The small molecule below binds the protein below.
Small molecule (SMILES): CC(=O)N[C@H]1[C@H](O[C@H]2[C@H](O)[C@@H](NC(C)=O)CO[C@@H]2CO[C@H]2O[C@H](CO)[C@@H](O)[C@H](O)[C@@H]2O)O[C@H](CO)[C@@H](O[C@@H]2O[C@H](CO)[C@@H](O)[C@H](O[C@H]3O[C@H](CO)[C@@H](O)[C@H](O)[C@@H]3O[C@H]3O[C@H](CO)[C@@H](O)[C@H](O)[C@@H]3O)[C@@H]2O)[C@@H]1O

Sequence of chain 2.B:
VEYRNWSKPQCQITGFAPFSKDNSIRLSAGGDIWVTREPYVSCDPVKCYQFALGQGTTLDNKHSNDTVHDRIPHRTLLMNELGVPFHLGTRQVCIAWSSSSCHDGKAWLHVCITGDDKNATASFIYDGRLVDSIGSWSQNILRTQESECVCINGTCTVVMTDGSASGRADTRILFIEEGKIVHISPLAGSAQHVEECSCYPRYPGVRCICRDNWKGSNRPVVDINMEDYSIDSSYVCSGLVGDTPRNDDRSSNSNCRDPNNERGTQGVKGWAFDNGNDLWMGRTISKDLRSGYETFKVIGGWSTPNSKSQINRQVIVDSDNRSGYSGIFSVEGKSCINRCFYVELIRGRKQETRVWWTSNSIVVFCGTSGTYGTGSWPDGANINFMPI

Sequence of chain 1.A:
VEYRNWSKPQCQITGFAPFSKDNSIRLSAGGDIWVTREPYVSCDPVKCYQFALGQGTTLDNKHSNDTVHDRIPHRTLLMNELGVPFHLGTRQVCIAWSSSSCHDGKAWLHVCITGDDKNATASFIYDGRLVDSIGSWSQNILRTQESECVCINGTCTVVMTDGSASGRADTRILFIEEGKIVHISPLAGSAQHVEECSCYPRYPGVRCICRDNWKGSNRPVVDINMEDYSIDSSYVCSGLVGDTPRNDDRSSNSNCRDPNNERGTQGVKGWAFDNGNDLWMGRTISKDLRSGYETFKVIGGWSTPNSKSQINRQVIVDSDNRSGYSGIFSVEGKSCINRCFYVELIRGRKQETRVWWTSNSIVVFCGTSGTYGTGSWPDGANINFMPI

Binding-site contacts:
Ligand atom O5 contacts residue ASN312 of chain 1.A at 2.2 Å.
Ligand atom C1 contacts residue ASN119 of chain 2.B at 1.5 Å.
Ligand atom C5 contacts residue ASN312 of chain 1.A at 2.6 Å.
Ligand atom O4 contacts residue GLN310 of chain 1.A at 2.0 Å (h-bond).
Ligand atom C1 contacts residue ARG313 of chain 1.A at 0.7 Å.
Ligand atom O2 contacts residue ILE311 of chain 1.A at 2.1 Å.
Ligand atom C5 contacts residue ARG313 of chain 1.A at 2.8 Å.
Ligand atom O7 contacts residue GLY373 of chain 1.A at 2.4 Å (h-bond).
Ligand atom O5 contacts residue GLN314 of chain 1.A at 2.5 Å (h-bond).
Ligand atom O6 contacts residue TRP280 of chain 1.A at 2.5 Å.
Ligand atom C2 contacts residue ASN312 of chain 1.A at 1.2 Å.
Ligand atom O2 contacts residue ARG313 of chain 1.A at 0.8 Å (salt-bridge).
Ligand atom O3 contacts residue PHE296 of chain 1.A at 2.6 Å.
Ligand atom C5 contacts residue GLN310 of chain 1.A at 2.2 Å.
Ligand atom C6 contacts residue ASN312 of chain 1.A at 2.4 Å.
Ligand atom C5 contacts residue GLN314 of chain 1.A at 2.6 Å.
Ligand atom O4 contacts residue ARG313 of chain 1.A at 2.8 Å.
Ligand atom C3 contacts residue ARG313 of chain 1.A at 2.6 Å.
Ligand atom O6 contacts residue ASN312 of chain 1.A at 2.0 Å (h-bond).
Ligand atom C3 contacts residue ASN312 of chain 1.A at 1.8 Å.
Ligand atom O6 contacts residue GLN310 of chain 1.A at 1.0 Å.
Ligand atom C2 contacts residue ASN119 of chain 2.B at 2.6 Å.
Ligand atom O6 contacts residue ILE311 of chain 1.A at 2.4 Å (h-bond).
Ligand atom O5 contacts residue GLN310 of chain 1.A at 2.7 Å (h-bond).
Ligand atom C4 contacts residue GLN310 of chain 1.A at 1.7 Å.
Ligand atom N2 contacts residue GLY373 of chain 1.A at 2.8 Å (h-bond).
Ligand atom C4 contacts residue TYR372 of chain 1.A at 2.2 Å (hydrophobic).
Ligand atom C8 contacts residue TYR372 of chain 1.A at 1.7 Å (hydrophobic).
Ligand atom O3 contacts residue ILE311 of chain 1.A at 2.4 Å (h-bond).
Ligand atom C7 contacts residue GLY373 of chain 1.A at 2.4 Å.
Ligand atom C2 contacts residue ARG313 of chain 1.A at 1.7 Å.
Ligand atom C1 contacts residue ASN312 of chain 1.A at 0.9 Å.
Ligand atom C3 contacts residue PHE296 of chain 1.A at 2.4 Å (hydrophobic).
Ligand atom C6 contacts residue GLN314 of chain 1.A at 2.6 Å.
Ligand atom C6 contacts residue GLN310 of chain 1.A at 1.3 Å.
Ligand atom O4 contacts residue TYR372 of chain 1.A at 2.7 Å (h-bond).
Ligand atom O5 contacts residue ARG313 of chain 1.A at 1.6 Å.
Ligand atom O2 contacts residue ASN312 of chain 1.A at 0.8 Å.
Ligand atom O3 contacts residue ASN312 of chain 1.A at 0.9 Å.
Ligand atom O5 contacts residue ASN119 of chain 2.B at 2.3 Å (h-bond).